A protein and the small-molecule ligand that binds it are described below.
Small molecule (SMILES): CN1c2c([nH]c(N)nc2=O)NC[C@@H]1CNc1ccc(C(=O)N[C@@H](CCC(=O)N[C@@H](CCC(=O)O)C(=O)O)C(=O)O)cc1

Sequence of chain 1.B:
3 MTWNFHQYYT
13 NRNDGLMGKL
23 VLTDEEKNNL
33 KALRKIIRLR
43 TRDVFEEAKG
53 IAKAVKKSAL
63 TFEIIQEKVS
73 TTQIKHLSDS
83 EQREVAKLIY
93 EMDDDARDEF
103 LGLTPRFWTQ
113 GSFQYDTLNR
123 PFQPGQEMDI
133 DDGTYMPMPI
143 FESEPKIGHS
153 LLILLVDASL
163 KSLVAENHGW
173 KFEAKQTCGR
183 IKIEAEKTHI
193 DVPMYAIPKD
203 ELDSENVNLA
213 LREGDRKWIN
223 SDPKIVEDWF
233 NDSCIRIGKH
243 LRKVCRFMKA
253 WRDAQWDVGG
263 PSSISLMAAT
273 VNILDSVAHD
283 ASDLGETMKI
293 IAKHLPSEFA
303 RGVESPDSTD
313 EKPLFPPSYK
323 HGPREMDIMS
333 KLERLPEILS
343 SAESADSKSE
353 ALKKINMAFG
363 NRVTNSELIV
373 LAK

Binding-site contacts:
Ligand atom C4 contacts residue ASP205 of chain 1.B at 3.5 Å.
Ligand atom O19 contacts residue LYS37 of chain 1.B at 3.0 Å.
Ligand atom C1 contacts residue TRP110 of chain 1.B at 3.3 Å (hydrophobic).
Ligand atom C17 contacts residue LYS37 of chain 1.B at 4.0 Å.
Ligand atom C16 contacts residue PHE109 of chain 1.B at 2.5 Å (hydrophobic).
Ligand atom N3 contacts residue ASP205 of chain 1.B at 3.4 Å.
Ligand atom N5 contacts residue TRP110 of chain 1.B at 3.9 Å.
Ligand atom C15 contacts residue ARG108 of chain 1.B at 3.8 Å.
Ligand atom O1 contacts residue THR106 of chain 1.B at 3.8 Å.
Ligand atom C contacts residue PHE109 of chain 1.B at 3.8 Å (hydrophobic).
Ligand atom O18 contacts residue ARG40 of chain 1.B at 3.2 Å (salt-bridge).
Ligand atom NA2 contacts residue ASP224 of chain 1.B at 3.1 Å (salt-bridge).
Ligand atom O contacts residue ARG108 of chain 1.B at 3.7 Å.
Ligand atom C7 contacts residue TYR137 of chain 1.B at 4.0 Å (hydrophobic).
Ligand atom C15 contacts residue PHE109 of chain 1.B at 2.9 Å (hydrophobic).
Ligand atom C11 contacts residue ARG108 of chain 1.B at 3.7 Å.
Ligand atom O7 contacts residue ARG44 of chain 1.B at 4.0 Å.
Ligand atom N3 contacts residue LYS226 of chain 1.B at 3.3 Å.
Ligand atom NA2 contacts residue ASP205 of chain 1.B at 3.7 Å.
Ligand atom O7 contacts residue LEU41 of chain 1.B at 3.7 Å.
Ligand atom C16 contacts residue ARG108 of chain 1.B at 3.5 Å.
Ligand atom O2 contacts residue ARG108 of chain 1.B at 2.6 Å (salt-bridge).
Ligand atom C17 contacts residue ARG40 of chain 1.B at 3.8 Å.
Ligand atom C11 contacts residue PHE109 of chain 1.B at 3.7 Å (hydrophobic).
Ligand atom C contacts residue ARG108 of chain 1.B at 4.0 Å.
Ligand atom O contacts residue PHE109 of chain 1.B at 3.0 Å (h-bond).
Ligand atom C2 contacts residue ASP205 of chain 1.B at 3.6 Å.
Ligand atom O1 contacts residue ARG108 of chain 1.B at 3.6 Å.
Ligand atom C10 contacts residue LEU41 of chain 1.B at 4.0 Å (hydrophobic).
Ligand atom O4 contacts residue LYS226 of chain 1.B at 3.7 Å.
Ligand atom N1 contacts residue VAL209 of chain 1.B at 4.0 Å.
Ligand atom NA2 contacts residue SER206 of chain 1.B at 3.2 Å (h-bond).
Ligand atom NA2 contacts residue LYS226 of chain 1.B at 3.7 Å.
Ligand atom C8 contacts residue LEU41 of chain 1.B at 3.7 Å (hydrophobic).
Ligand atom O4 contacts residue ASP205 of chain 1.B at 3.4 Å (salt-bridge).
Ligand atom NA2 contacts residue VAL209 of chain 1.B at 3.9 Å.
Ligand atom C2 contacts residue LYS226 of chain 1.B at 3.6 Å.
Ligand atom CT contacts residue ARG108 of chain 1.B at 3.5 Å.
Ligand atom O19 contacts residue ARG40 of chain 1.B at 3.6 Å.
Ligand atom C7 contacts residue ILE199 of chain 1.B at 3.7 Å (hydrophobic).